Sequence of chain 2.A:
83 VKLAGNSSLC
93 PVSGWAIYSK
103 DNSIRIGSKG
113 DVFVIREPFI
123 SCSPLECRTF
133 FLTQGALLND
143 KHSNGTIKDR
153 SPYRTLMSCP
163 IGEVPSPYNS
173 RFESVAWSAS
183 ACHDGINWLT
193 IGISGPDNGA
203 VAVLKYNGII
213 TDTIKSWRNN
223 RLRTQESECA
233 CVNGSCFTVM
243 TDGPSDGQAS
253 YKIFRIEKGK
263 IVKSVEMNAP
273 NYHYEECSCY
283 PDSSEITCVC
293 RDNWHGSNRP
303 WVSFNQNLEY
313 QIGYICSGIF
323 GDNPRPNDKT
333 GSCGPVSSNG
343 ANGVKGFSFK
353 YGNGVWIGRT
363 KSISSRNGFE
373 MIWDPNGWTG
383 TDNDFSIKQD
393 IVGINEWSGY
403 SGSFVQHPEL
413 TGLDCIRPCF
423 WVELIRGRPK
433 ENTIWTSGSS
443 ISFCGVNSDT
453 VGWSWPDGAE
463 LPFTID

Binding-site contacts:
Ligand atom C2 contacts residue ASN88 of chain 2.A at 2.3 Å.
Ligand atom C3 contacts residue ASN88 of chain 2.A at 3.7 Å.
Ligand atom C8 contacts residue ASN88 of chain 2.A at 3.5 Å.
Ligand atom C1 contacts residue ALA86 of chain 2.A at 4.4 Å (hydrophobic).
Ligand atom C1 contacts residue ASN88 of chain 2.A at 1.4 Å.
Ligand atom O5 contacts residue ASN88 of chain 2.A at 2.2 Å (h-bond).
Ligand atom C5 contacts residue ASN88 of chain 2.A at 3.5 Å.
Ligand atom N2 contacts residue ASN88 of chain 2.A at 2.9 Å (h-bond).
Ligand atom O6 contacts residue ASN88 of chain 2.A at 4.3 Å.
Ligand atom C7 contacts residue ASN88 of chain 2.A at 3.5 Å.
Ligand atom C4 contacts residue ASN88 of chain 2.A at 4.0 Å.
Ligand atom O5 contacts residue ALA86 of chain 2.A at 4.0 Å.
Ligand atom C6 contacts residue ASN88 of chain 2.A at 4.5 Å.

The protein below binds the small molecule below.
Small molecule (SMILES): CC(=O)N[C@@H]1[C@@H](O)[C@H](O)[C@@H](CO)O[C@H]1O